Binding-site contacts:
Ligand atom CAB contacts residue THR353 of chain 1.C at 3.4 Å.
Ligand atom CAA contacts residue THR54 of chain 1.C at 4.2 Å.
Ligand atom CAF contacts residue THR54 of chain 1.C at 3.9 Å.
Ligand atom SAY contacts residue ILE374 of chain 1.C at 4.2 Å.
Ligand atom CAD contacts residue THR32 of chain 1.C at 3.8 Å.
Ligand atom CAI contacts residue PHE459 of chain 1.C at 4.1 Å (hydrophobic).
Ligand atom CAM contacts residue LEU51 of chain 1.C at 4.2 Å (hydrophobic).
Ligand atom SAX contacts residue VAL352 of chain 1.C at 3.7 Å.
Ligand atom CAJ contacts residue GLY351 of chain 1.C at 3.7 Å.
Ligand atom CAP contacts residue GLU200 of chain 1.C at 4.2 Å.
Ligand atom CAK contacts residue LEU350 of chain 1.C at 3.9 Å (hydrophobic).
Ligand atom NAV contacts residue GLU200 of chain 1.C at 3.3 Å (salt-bridge).
Ligand atom CAI contacts residue THR32 of chain 1.C at 3.6 Å.
Ligand atom CAI contacts residue PHE29 of chain 1.C at 4.2 Å (hydrophobic).
Ligand atom CAJ contacts residue THR353 of chain 1.C at 3.4 Å.
Ligand atom CAQ contacts residue THR353 of chain 1.C at 3.7 Å.
Ligand atom CAO contacts residue PHE461 of chain 1.C at 3.5 Å (hydrophobic).
Ligand atom CAK contacts residue THR353 of chain 1.C at 3.8 Å.
Ligand atom CAH contacts residue PHE461 of chain 1.C at 4.0 Å (hydrophobic).
Ligand atom CAC contacts residue SER195 of chain 1.C at 4.2 Å.
Ligand atom CAD contacts residue PHE459 of chain 1.C at 3.9 Å (hydrophobic).
Ligand atom SAX contacts residue THR353 of chain 1.C at 3.5 Å (h-bond).
Ligand atom CAM contacts residue GLU200 of chain 1.C at 3.8 Å.
Ligand atom CAL contacts residue GLU200 of chain 1.C at 3.8 Å.
Ligand atom SAX contacts residue PHE461 of chain 1.C at 3.9 Å.
Ligand atom CAJ contacts residue LEU350 of chain 1.C at 4.0 Å (hydrophobic).
Ligand atom CAF contacts residue VAL56 of chain 1.C at 3.8 Å (hydrophobic).
Ligand atom CAF contacts residue LEU51 of chain 1.C at 3.6 Å (hydrophobic).
Ligand atom CAD contacts residue PHE29 of chain 1.C at 4.1 Å (hydrophobic).
Ligand atom CAS contacts residue PHE461 of chain 1.C at 4.1 Å (hydrophobic).
Ligand atom CAN contacts residue GLU200 of chain 1.C at 3.9 Å.
Ligand atom CAA contacts residue GLU200 of chain 1.C at 2.8 Å.
Ligand atom CAQ contacts residue PHE461 of chain 1.C at 3.7 Å (hydrophobic).
Ligand atom CAM contacts residue THR54 of chain 1.C at 3.3 Å.
Ligand atom SAX contacts residue GLY351 of chain 1.C at 4.1 Å.
Ligand atom NAW contacts residue PHE461 of chain 1.C at 4.2 Å.
Ligand atom CAE contacts residue LEU51 of chain 1.C at 4.0 Å (hydrophobic).
Ligand atom CAH contacts residue SER195 of chain 1.C at 4.2 Å.
Ligand atom CAE contacts residue VAL56 of chain 1.C at 3.7 Å (hydrophobic).
Ligand atom SAY contacts residue LEU350 of chain 1.C at 3.8 Å.

A protein and the small-molecule ligand that binds it are described below.
Small molecule (SMILES): CSc1ccc2c(c1)N(CC[C@H]1CCCCN1C)c1ccccc1S2

Sequence of chain 1.C:
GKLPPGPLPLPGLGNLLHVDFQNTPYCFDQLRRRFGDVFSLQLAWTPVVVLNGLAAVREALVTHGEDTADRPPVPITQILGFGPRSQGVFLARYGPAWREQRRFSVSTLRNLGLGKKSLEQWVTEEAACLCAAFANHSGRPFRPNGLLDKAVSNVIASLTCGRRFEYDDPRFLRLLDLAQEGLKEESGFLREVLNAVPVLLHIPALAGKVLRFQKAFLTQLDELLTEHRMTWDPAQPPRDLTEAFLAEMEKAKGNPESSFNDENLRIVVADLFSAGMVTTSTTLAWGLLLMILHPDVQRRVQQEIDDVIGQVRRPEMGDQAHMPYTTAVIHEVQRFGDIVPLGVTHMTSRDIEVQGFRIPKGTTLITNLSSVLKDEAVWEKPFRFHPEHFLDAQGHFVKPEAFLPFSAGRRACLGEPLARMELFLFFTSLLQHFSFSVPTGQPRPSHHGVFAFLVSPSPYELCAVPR